Binding-site contacts:
Ligand atom C1 contacts residue PHE168 of chain 1.A at 4.2 Å (hydrophobic).
Ligand atom O4 contacts residue LYS546 of chain 1.C at 3.8 Å.
Ligand atom C6 contacts residue PHE168 of chain 1.A at 3.7 Å (hydrophobic).
Ligand atom C8 contacts residue VAL530 of chain 1.C at 4.3 Å (hydrophobic).
Ligand atom C3 contacts residue SER531 of chain 1.C at 4.2 Å.
Ligand atom C1 contacts residue LYS546 of chain 1.C at 3.9 Å.
Ligand atom O5 contacts residue PHE168 of chain 1.A at 3.6 Å.
Ligand atom C4 contacts residue ASN169 of chain 1.A at 4.2 Å.
Ligand atom N2 contacts residue ASN169 of chain 1.A at 2.9 Å (h-bond).
Ligand atom C2 contacts residue LYS546 of chain 1.C at 3.8 Å.
Ligand atom C2 contacts residue SER531 of chain 1.C at 4.3 Å.
Ligand atom C5 contacts residue LYS546 of chain 1.C at 4.5 Å.
Ligand atom C5 contacts residue ASN169 of chain 1.A at 3.6 Å.
Ligand atom O7 contacts residue LYS546 of chain 1.C at 4.3 Å.
Ligand atom N2 contacts residue SER531 of chain 1.C at 3.2 Å (h-bond).
Ligand atom C3 contacts residue LYS546 of chain 1.C at 3.4 Å.
Ligand atom C5 contacts residue PHE168 of chain 1.A at 4.2 Å (hydrophobic).
Ligand atom O5 contacts residue ASN169 of chain 1.A at 2.4 Å (h-bond).
Ligand atom C3 contacts residue ASN169 of chain 1.A at 3.8 Å.
Ligand atom C1 contacts residue ASN169 of chain 1.A at 1.4 Å.
Ligand atom C4 contacts residue LYS546 of chain 1.C at 4.3 Å.
Ligand atom C2 contacts residue ASN169 of chain 1.A at 2.5 Å.
Ligand atom O7 contacts residue ASN169 of chain 1.A at 3.1 Å (h-bond).
Ligand atom C8 contacts residue SER531 of chain 1.C at 3.5 Å.
Ligand atom C7 contacts residue ASN169 of chain 1.A at 3.2 Å.
Ligand atom O3 contacts residue LYS546 of chain 1.C at 3.9 Å.
Ligand atom C7 contacts residue SER531 of chain 1.C at 3.9 Å.
Ligand atom O3 contacts residue SER531 of chain 1.C at 4.2 Å.
Ligand atom O5 contacts residue LYS546 of chain 1.C at 4.3 Å.
Ligand atom C8 contacts residue ASN169 of chain 1.A at 4.4 Å.
Ligand atom N2 contacts residue LYS546 of chain 1.C at 3.5 Å (salt-bridge).

Sequence of chain 1.C:
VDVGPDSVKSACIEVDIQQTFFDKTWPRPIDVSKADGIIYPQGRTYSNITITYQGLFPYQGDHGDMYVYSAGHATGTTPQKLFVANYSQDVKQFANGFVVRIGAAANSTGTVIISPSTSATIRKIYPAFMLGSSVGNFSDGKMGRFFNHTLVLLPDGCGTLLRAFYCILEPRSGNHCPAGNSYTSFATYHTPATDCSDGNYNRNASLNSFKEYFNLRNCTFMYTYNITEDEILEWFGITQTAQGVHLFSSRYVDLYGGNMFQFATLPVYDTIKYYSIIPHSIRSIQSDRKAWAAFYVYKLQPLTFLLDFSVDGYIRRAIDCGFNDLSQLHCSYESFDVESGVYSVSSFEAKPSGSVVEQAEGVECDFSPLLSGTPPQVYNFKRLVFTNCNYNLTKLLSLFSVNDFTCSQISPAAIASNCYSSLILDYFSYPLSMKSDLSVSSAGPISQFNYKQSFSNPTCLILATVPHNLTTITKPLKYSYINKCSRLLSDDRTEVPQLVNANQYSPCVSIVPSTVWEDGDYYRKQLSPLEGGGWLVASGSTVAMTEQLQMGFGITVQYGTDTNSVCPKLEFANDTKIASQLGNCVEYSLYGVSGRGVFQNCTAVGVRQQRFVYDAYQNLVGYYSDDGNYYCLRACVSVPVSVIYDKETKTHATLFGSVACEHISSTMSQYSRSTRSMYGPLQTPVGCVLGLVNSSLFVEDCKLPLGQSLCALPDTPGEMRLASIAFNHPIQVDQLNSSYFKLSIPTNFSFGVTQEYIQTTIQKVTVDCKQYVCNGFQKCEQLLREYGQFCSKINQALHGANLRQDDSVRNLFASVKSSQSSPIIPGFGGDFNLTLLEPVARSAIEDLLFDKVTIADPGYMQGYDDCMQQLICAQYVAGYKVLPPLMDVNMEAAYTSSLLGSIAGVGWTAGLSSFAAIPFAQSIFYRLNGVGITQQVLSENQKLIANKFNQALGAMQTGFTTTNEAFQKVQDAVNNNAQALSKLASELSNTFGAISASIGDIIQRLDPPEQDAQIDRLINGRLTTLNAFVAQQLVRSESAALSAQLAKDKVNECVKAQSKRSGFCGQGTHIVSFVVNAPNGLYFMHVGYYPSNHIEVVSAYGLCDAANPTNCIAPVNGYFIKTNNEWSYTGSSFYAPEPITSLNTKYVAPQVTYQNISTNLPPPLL

A small-molecule ligand and the protein it binds are described below.
Small molecule (SMILES): CC(=O)N[C@H]1[C@H](O[C@H]2[C@H](O)[C@@H](NC(C)=O)CO[C@@H]2CO)O[C@H](CO)[C@@H](O)[C@@H]1O

Sequence of chain 1.A:
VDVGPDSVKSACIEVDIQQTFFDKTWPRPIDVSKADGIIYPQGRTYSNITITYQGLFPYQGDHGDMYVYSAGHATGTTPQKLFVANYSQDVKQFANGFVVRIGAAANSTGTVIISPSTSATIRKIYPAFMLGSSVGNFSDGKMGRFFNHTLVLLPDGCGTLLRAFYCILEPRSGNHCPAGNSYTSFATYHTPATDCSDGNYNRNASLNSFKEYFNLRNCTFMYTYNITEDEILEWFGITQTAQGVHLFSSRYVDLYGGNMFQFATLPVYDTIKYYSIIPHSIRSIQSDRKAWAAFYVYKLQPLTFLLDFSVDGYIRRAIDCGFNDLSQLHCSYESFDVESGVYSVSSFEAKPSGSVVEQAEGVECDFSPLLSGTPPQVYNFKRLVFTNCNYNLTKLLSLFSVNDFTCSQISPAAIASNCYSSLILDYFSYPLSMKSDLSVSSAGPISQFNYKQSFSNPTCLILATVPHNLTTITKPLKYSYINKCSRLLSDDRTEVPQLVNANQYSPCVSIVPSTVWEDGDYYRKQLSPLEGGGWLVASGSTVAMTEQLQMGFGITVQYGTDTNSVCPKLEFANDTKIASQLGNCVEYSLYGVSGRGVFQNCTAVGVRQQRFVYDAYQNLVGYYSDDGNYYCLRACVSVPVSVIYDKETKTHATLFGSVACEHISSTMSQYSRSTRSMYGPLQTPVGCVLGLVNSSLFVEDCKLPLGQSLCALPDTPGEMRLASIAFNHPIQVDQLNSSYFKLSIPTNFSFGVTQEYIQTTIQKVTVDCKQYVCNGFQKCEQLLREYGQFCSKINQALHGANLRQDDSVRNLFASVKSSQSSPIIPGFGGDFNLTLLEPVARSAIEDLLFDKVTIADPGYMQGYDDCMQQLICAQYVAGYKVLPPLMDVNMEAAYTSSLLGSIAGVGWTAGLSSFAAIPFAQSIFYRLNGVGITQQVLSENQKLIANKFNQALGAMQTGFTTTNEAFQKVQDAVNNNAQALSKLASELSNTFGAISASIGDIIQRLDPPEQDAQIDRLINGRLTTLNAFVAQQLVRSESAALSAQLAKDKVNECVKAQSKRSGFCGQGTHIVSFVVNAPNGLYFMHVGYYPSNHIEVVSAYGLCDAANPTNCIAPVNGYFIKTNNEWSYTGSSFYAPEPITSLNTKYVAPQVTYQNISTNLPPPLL